Binding-site contacts:
Ligand atom O4 contacts residue GOL1 of chain 1.U at 3.8 Å.
Ligand atom C4 contacts residue ASP203 of chain 1.B at 3.8 Å.
Ligand atom O3 contacts residue GOL1 of chain 1.U at 3.6 Å.
Ligand atom C8 contacts residue GLY201 of chain 1.B at 3.7 Å.
Ligand atom C2 contacts residue ASP204 of chain 1.B at 3.7 Å.
Ligand atom C7' contacts residue ASP204 of chain 1.B at 3.9 Å.
Ligand atom O3 contacts residue GLY201 of chain 1.B at 2.8 Å (h-bond).
Ligand atom C7 contacts residue GLY201 of chain 1.B at 3.6 Å.
Ligand atom N2 contacts residue ASP204 of chain 1.B at 2.7 Å (salt-bridge).
Ligand atom O5 contacts residue TYR171 of chain 1.B at 3.3 Å.
Ligand atom O6 contacts residue PHE165 of chain 1.B at 3.6 Å.
Ligand atom O7 contacts residue ARG244 of chain 1.B at 2.8 Å (salt-bridge).
Ligand atom C7 contacts residue ASP204 of chain 1.B at 3.5 Å.
Ligand atom C6 contacts residue PHE165 of chain 1.B at 3.6 Å (hydrophobic).
Ligand atom N2 contacts residue GLY201 of chain 1.B at 3.6 Å (h-bond).
Ligand atom O3 contacts residue GLY200 of chain 1.B at 3.7 Å.
Ligand atom C7 contacts residue ARG244 of chain 1.B at 3.6 Å.
Ligand atom O5 contacts residue TRP199 of chain 1.B at 3.9 Å.
Ligand atom C5 contacts residue TYR171 of chain 1.B at 3.9 Å (hydrophobic).
Ligand atom O3 contacts residue ASP204 of chain 1.B at 3.6 Å.
Ligand atom C8 contacts residue ARG244 of chain 1.B at 3.9 Å.
Ligand atom O7 contacts residue GLY200 of chain 1.B at 3.9 Å.
Ligand atom O7 contacts residue TYR171 of chain 1.B at 3.7 Å.
Ligand atom C1 contacts residue TYR171 of chain 1.B at 3.4 Å (hydrophobic).
Ligand atom C4' contacts residue PHE245 of chain 1.B at 3.8 Å (hydrophobic).
Ligand atom O3 contacts residue ASP203 of chain 1.B at 2.5 Å (salt-bridge).
Ligand atom C3 contacts residue ASP204 of chain 1.B at 3.6 Å.
Ligand atom C2 contacts residue TRP199 of chain 1.B at 3.9 Å (hydrophobic).
Ligand atom C8 contacts residue ASP204 of chain 1.B at 3.5 Å.
Ligand atom C6' contacts residue ILE248 of chain 1.B at 3.5 Å (hydrophobic).
Ligand atom O7 contacts residue TRP199 of chain 1.B at 3.5 Å.
Ligand atom C8 contacts residue PHE245 of chain 1.B at 3.7 Å (hydrophobic).
Ligand atom C3' contacts residue ASP204 of chain 1.B at 3.7 Å.
Ligand atom C3 contacts residue TYR171 of chain 1.B at 3.7 Å (hydrophobic).
Ligand atom O4 contacts residue ASP203 of chain 1.B at 2.8 Å (salt-bridge).
Ligand atom C3 contacts residue ASP203 of chain 1.B at 3.5 Å.
Ligand atom O4 contacts residue TYR174 of chain 1.B at 3.4 Å.
Ligand atom C5' contacts residue ILE248 of chain 1.B at 3.2 Å (hydrophobic).
Ligand atom C7' contacts residue TYR171 of chain 1.B at 3.6 Å (hydrophobic).
Ligand atom C1 contacts residue TYR171 of chain 1.B at 3.8 Å (hydrophobic).

Sequence of chain 1.B:
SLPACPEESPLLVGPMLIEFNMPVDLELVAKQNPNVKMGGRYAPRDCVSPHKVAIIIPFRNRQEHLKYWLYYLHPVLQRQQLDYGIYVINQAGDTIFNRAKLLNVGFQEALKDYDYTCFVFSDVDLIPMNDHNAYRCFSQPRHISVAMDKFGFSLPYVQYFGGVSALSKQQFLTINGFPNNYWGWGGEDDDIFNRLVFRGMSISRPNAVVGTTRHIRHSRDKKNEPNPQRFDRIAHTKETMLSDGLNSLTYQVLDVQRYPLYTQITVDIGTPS

This protein binds this small molecule.
Small molecule (SMILES): CC(=O)N[C@H]1[C@H](OC[C@H]2O[C@H](OCc3ccccc3)[C@H](NC(C)=O)[C@@H](O)[C@@H]2O)O[C@H](CO)[C@@H](O)[C@@H]1O